This protein binds this small molecule.
Small molecule (SMILES): C[S+](C)(=O)CCC(=O)O

Binding-site contacts:
Ligand atom C01 contacts residue ARG361 of chain 1.B at 4.1 Å.
Ligand atom C04 contacts residue ARG361 of chain 1.B at 3.9 Å.
Ligand atom C05 contacts residue PHE207 of chain 1.B at 3.4 Å (hydrophobic).
Ligand atom C05 contacts residue TYR223 of chain 1.B at 3.5 Å (hydrophobic).
Ligand atom C02 contacts residue TYR208 of chain 1.B at 3.8 Å (hydrophobic).
Ligand atom C01 contacts residue HIS263 of chain 1.B at 4.0 Å.
Ligand atom O03 contacts residue TYR223 of chain 1.B at 3.3 Å (h-bond).
Ligand atom C01 contacts residue TYR271 of chain 1.B at 3.5 Å (hydrophobic).
Ligand atom C01 contacts residue HIS265 of chain 1.B at 4.1 Å.
Ligand atom C03 contacts residue THR371 of chain 1.B at 3.7 Å.
Ligand atom O01 contacts residue GLU269 of chain 1.B at 3.5 Å (salt-bridge).
Ligand atom O03 contacts residue TRP359 of chain 1.B at 3.6 Å.
Ligand atom O01 contacts residue HIS338 of chain 1.B at 3.6 Å (h-bond).
Ligand atom O02 contacts residue HIS338 of chain 1.B at 3.6 Å.
Ligand atom C03 contacts residue TYR208 of chain 1.B at 4.1 Å (hydrophobic).
Ligand atom C01 contacts residue HIS338 of chain 1.B at 4.0 Å.
Ligand atom O01 contacts residue ARG361 of chain 1.B at 3.3 Å (salt-bridge).
Ligand atom C01 contacts residue ZN1 of chain 1.E at 2.5 Å.
Ligand atom O02 contacts residue PHE340 of chain 1.B at 4.3 Å.
Ligand atom O02 contacts residue TYR271 of chain 1.B at 2.7 Å (h-bond).
Ligand atom S01 contacts residue TYR225 of chain 1.B at 4.3 Å.
Ligand atom C04 contacts residue TRP359 of chain 1.B at 3.5 Å (hydrophobic).
Ligand atom O01 contacts residue ZN1 of chain 1.E at 2.0 Å.
Ligand atom C04 contacts residue TYR225 of chain 1.B at 4.0 Å (hydrophobic).
Ligand atom O01 contacts residue HIS263 of chain 1.B at 3.8 Å.
Ligand atom O03 contacts residue THR252 of chain 1.B at 4.1 Å.
Ligand atom O02 contacts residue ZN1 of chain 1.E at 2.4 Å.
Ligand atom O03 contacts residue TYR271 of chain 1.B at 4.0 Å.
Ligand atom C03 contacts residue ARG361 of chain 1.B at 3.5 Å.
Ligand atom C05 contacts residue TYR225 of chain 1.B at 3.2 Å (hydrophobic).
Ligand atom S01 contacts residue TYR223 of chain 1.B at 4.0 Å.
Ligand atom O03 contacts residue TYR225 of chain 1.B at 4.2 Å.
Ligand atom C01 contacts residue GLU269 of chain 1.B at 3.5 Å.
Ligand atom O02 contacts residue GLU269 of chain 1.B at 3.1 Å (salt-bridge).
Ligand atom O01 contacts residue HIS265 of chain 1.B at 3.0 Å (h-bond).
Ligand atom S01 contacts residue ARG361 of chain 1.B at 4.3 Å.
Ligand atom C02 contacts residue TYR271 of chain 1.B at 3.6 Å (hydrophobic).
Ligand atom O01 contacts residue THR371 of chain 1.B at 3.8 Å.
Ligand atom C02 contacts residue ZN1 of chain 1.E at 4.0 Å.
Ligand atom C02 contacts residue TYR223 of chain 1.B at 3.8 Å (hydrophobic).

Sequence of chain 1.B:
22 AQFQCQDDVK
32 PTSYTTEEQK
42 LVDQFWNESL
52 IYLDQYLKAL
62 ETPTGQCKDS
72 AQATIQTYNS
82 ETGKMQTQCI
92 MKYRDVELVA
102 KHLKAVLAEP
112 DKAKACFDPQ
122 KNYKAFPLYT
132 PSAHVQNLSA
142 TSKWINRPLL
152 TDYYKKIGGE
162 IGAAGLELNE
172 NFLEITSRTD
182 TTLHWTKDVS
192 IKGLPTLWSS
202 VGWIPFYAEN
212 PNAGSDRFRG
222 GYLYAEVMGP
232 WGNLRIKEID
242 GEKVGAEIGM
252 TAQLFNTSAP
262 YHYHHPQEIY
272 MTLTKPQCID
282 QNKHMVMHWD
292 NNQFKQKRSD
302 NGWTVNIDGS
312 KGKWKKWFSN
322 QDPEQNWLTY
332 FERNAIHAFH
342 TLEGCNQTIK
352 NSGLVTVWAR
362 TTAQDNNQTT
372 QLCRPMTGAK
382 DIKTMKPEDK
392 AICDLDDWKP